Binding-site contacts:
Ligand atom C18 contacts residue LEU189 of chain 1.B at 3.5 Å (hydrophobic).
Ligand atom O1 contacts residue LEU30 of chain 1.B at 3.8 Å.
Ligand atom C19 contacts residue LEU21 of chain 1.B at 4.0 Å (hydrophobic).
Ligand atom C17 contacts residue ARG48 of chain 1.B at 3.3 Å.
Ligand atom C3 contacts residue ALA331 of chain 1.B at 3.4 Å (hydrophobic).
Ligand atom C13 contacts residue ALA75 of chain 1.B at 4.0 Å (hydrophobic).
Ligand atom C6 contacts residue MET186 of chain 1.B at 4.0 Å (hydrophobic).
Ligand atom C4 contacts residue PRO330 of chain 1.B at 3.7 Å (hydrophobic).
Ligand atom O2 contacts residue GLN74 of chain 1.B at 3.2 Å (h-bond).
Ligand atom C17 contacts residue GLN74 of chain 1.B at 3.8 Å.
Ligand atom C14 contacts residue THR50 of chain 1.B at 3.9 Å.
Ligand atom C17 contacts residue LEU189 of chain 1.B at 3.9 Å (hydrophobic).
Ligand atom C3 contacts residue PRO330 of chain 1.B at 4.0 Å (hydrophobic).
Ligand atom C12 contacts residue TYR52 of chain 1.B at 4.0 Å (hydrophobic).
Ligand atom C2 contacts residue LEU438 of chain 1.B at 3.7 Å (hydrophobic).
Ligand atom C16 contacts residue ARG48 of chain 1.B at 3.4 Å.
Ligand atom O2 contacts residue LEU189 of chain 1.B at 3.8 Å.
Ligand atom C3 contacts residue QSC1 of chain 1.K at 4.0 Å.
Ligand atom C13 contacts residue SER73 of chain 1.B at 3.5 Å.
Ligand atom O3 contacts residue SER73 of chain 1.B at 3.4 Å.
Ligand atom C1 contacts residue ALA75 of chain 1.B at 3.7 Å (hydrophobic).
Ligand atom C20 contacts residue LEU21 of chain 1.B at 3.7 Å (hydrophobic).
Ligand atom C3 contacts residue LEU438 of chain 1.B at 3.6 Å (hydrophobic).
Ligand atom C14 contacts residue TYR52 of chain 1.B at 3.4 Å (hydrophobic).
Ligand atom C7 contacts residue VAL27 of chain 1.B at 3.8 Å (hydrophobic).
Ligand atom C4 contacts residue LEU438 of chain 1.B at 3.4 Å (hydrophobic).
Ligand atom C13 contacts residue GLN74 of chain 1.B at 3.3 Å.
Ligand atom N1 contacts residue TYR52 of chain 1.B at 4.0 Å.
Ligand atom C1 contacts residue LEU438 of chain 1.B at 3.7 Å (hydrophobic).
Ligand atom C11 contacts residue TYR52 of chain 1.B at 3.4 Å (hydrophobic).
Ligand atom C2 contacts residue QSC1 of chain 1.K at 3.7 Å.
Ligand atom C16 contacts residue GLN74 of chain 1.B at 3.7 Å.
Ligand atom C19 contacts residue LEU189 of chain 1.B at 4.0 Å (hydrophobic).
Ligand atom O2 contacts residue ALA75 of chain 1.B at 3.0 Å (h-bond).
Ligand atom O2 contacts residue SER73 of chain 1.B at 3.5 Å.
Ligand atom O1 contacts residue TYR52 of chain 1.B at 2.6 Å (h-bond).
Ligand atom C9 contacts residue VAL27 of chain 1.B at 3.9 Å (hydrophobic).
Ligand atom C1 contacts residue LEU76 of chain 1.B at 4.0 Å (hydrophobic).
Ligand atom C6 contacts residue ALA75 of chain 1.B at 3.5 Å (hydrophobic).
Ligand atom O3 contacts residue GLN74 of chain 1.B at 2.7 Å (h-bond).

This protein binds this small molecule.
Small molecule (SMILES): O=C(CCCCC1CCCCC1)N[C@@H](Cc1ccccc1)C(=O)O

Sequence of chain 1.B:
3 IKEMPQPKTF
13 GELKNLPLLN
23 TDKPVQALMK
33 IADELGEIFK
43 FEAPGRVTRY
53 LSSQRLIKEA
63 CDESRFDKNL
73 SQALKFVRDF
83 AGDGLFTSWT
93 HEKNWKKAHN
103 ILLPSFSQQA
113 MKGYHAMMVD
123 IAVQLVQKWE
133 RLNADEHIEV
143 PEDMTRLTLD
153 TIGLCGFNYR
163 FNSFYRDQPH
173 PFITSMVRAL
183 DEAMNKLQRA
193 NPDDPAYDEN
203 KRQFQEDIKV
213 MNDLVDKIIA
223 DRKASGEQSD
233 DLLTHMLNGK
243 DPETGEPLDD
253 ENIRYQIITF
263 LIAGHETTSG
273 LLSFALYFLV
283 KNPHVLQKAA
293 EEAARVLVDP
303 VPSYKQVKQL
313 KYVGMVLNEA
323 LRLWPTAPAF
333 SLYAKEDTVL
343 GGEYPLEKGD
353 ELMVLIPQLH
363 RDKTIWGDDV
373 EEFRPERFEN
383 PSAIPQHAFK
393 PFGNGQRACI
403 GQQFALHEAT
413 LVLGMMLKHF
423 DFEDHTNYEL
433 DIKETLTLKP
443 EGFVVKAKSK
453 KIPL